The protein below binds the small molecule below.
Small molecule (SMILES): CCOC(=O)CC[C@H](C[C@@H]1CCNC1=O)NC(=O)[C@H](Cc1ccccc1)NC(=O)[C@H](CC(=O)OC(C)(C)C)NC(=O)OCc1ccccc1

Sequence of chain 2.A:
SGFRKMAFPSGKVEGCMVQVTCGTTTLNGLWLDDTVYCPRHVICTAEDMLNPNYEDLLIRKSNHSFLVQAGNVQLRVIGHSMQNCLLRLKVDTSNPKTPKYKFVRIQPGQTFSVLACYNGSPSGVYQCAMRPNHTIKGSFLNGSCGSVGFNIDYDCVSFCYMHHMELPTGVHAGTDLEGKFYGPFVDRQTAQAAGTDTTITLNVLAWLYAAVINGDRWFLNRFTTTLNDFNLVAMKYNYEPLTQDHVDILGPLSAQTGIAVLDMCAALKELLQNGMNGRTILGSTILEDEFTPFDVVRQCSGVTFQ

Binding-site contacts:
Ligand atom O66 contacts residue GLU166 of chain 1.A at 3.4 Å.
Ligand atom O15 contacts residue GLU166 of chain 1.A at 3.6 Å (salt-bridge).
Ligand atom C65 contacts residue HIS163 of chain 1.A at 3.6 Å.
Ligand atom O86 contacts residue GLY143 of chain 1.A at 3.1 Å (h-bond).
Ligand atom C84 contacts residue GLY143 of chain 1.A at 3.4 Å.
Ligand atom O88 contacts residue CYS145 of chain 1.A at 3.4 Å (h-bond).
Ligand atom C37 contacts residue HIS164 of chain 1.A at 3.5 Å.
Ligand atom C82 contacts residue CYS145 of chain 1.A at 2.5 Å (hydrophobic).
Ligand atom O35 contacts residue MET165 of chain 1.A at 3.1 Å.
Ligand atom C9 contacts residue ASP187 of chain 1.A at 3.5 Å.
Ligand atom N49 contacts residue HIS164 of chain 1.A at 3.0 Å (h-bond).
Ligand atom C59 contacts residue CYS145 of chain 1.A at 3.4 Å (hydrophobic).
Ligand atom O66 contacts residue HIS172 of chain 1.A at 3.3 Å.
Ligand atom O19 contacts residue GLN189 of chain 1.A at 3.3 Å.
Ligand atom N21 contacts residue GLU166 of chain 1.A at 2.9 Å (salt-bridge).
Ligand atom C82 contacts residue HIS41 of chain 1.A at 3.5 Å.
Ligand atom O35 contacts residue GLU166 of chain 1.A at 2.8 Å (salt-bridge).
Ligand atom N33 contacts residue GLN189 of chain 1.A at 2.9 Å (h-bond).
Ligand atom C59 contacts residue HIS163 of chain 1.A at 3.6 Å.
Ligand atom C65 contacts residue GLU166 of chain 1.A at 3.4 Å.
Ligand atom C53 contacts residue MET49 of chain 1.A at 3.6 Å (hydrophobic).
Ligand atom O88 contacts residue GLY143 of chain 1.A at 3.2 Å (h-bond).
Ligand atom O66 contacts residue PHE140 of chain 1.A at 3.4 Å.
Ligand atom C13 contacts residue THR190 of chain 1.A at 3.4 Å.
Ligand atom C8 contacts residue PRO168 of chain 1.A at 3.6 Å (hydrophobic).
Ligand atom C23 contacts residue GLN189 of chain 1.A at 3.5 Å.
Ligand atom O66 contacts residue HIS163 of chain 1.A at 2.6 Å (h-bond).
Ligand atom C11 contacts residue ASP187 of chain 1.A at 3.4 Å.
Ligand atom C84 contacts residue CYS145 of chain 1.A at 3.6 Å (hydrophobic).
Ligand atom C73 contacts residue ASN142 of chain 1.A at 3.5 Å.
Ligand atom C57 contacts residue CYS145 of chain 1.A at 2.8 Å (hydrophobic).
Ligand atom C63 contacts residue CYS145 of chain 1.A at 1.8 Å (hydrophobic).
Ligand atom N49 contacts residue CYS145 of chain 1.A at 2.9 Å (h-bond).
Ligand atom N69 contacts residue GLU166 of chain 1.A at 3.1 Å (salt-bridge).
Ligand atom C2 contacts residue THR190 of chain 1.A at 3.4 Å.
Ligand atom C4 contacts residue THR190 of chain 1.A at 3.4 Å.
Ligand atom N69 contacts residue PHE140 of chain 1.A at 3.2 Å (h-bond).
Ligand atom C6 contacts residue GLN192 of chain 1.A at 3.4 Å.
Ligand atom C2 contacts residue GLN189 of chain 1.A at 3.5 Å.
Ligand atom C41 contacts residue GLN189 of chain 1.A at 3.6 Å.

Sequence of chain 1.A:
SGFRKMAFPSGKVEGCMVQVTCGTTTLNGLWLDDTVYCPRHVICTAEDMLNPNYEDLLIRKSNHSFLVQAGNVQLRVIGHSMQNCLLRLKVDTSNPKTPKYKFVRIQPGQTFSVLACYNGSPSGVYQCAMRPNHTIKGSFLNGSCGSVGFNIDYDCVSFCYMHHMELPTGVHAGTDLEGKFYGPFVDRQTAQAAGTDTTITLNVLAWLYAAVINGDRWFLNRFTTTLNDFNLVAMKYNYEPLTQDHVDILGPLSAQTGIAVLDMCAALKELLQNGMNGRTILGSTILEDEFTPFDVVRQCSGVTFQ